The small molecule below binds the protein below.
Small molecule (SMILES): O=C(O)Cc1c[nH]c2ccccc12

Binding-site contacts:
Ligand atom C17 contacts residue ARG422 of chain 1.E at 3.3 Å.
Ligand atom C1 contacts residue PEG1 of chain 1.LA at 4.1 Å.
Ligand atom C18 contacts residue ARG422 of chain 1.E at 2.8 Å.
Ligand atom C5 contacts residue GLY119 of chain 1.C at 2.9 Å.
Ligand atom O3 contacts residue GLU122 of chain 1.D at 2.6 Å (salt-bridge).
Ligand atom N contacts residue CYS120 of chain 1.D at 3.7 Å.
Ligand atom O3 contacts residue ARG422 of chain 1.E at 3.0 Å (salt-bridge).
Ligand atom N contacts residue PRO121 of chain 1.D at 3.5 Å (h-bond).
Ligand atom C18 contacts residue PEG1 of chain 1.LA at 3.2 Å.
Ligand atom O2 contacts residue PEG1 of chain 1.LA at 2.9 Å (h-bond).
Ligand atom C3 contacts residue ARG422 of chain 1.B at 3.7 Å.
Ligand atom O3 contacts residue CYS120 of chain 1.D at 3.7 Å.
Ligand atom C4 contacts residue THR423 of chain 1.B at 3.9 Å.
Ligand atom C3 contacts residue PEG1 of chain 1.LA at 4.1 Å.
Ligand atom C8 contacts residue GLY119 of chain 1.D at 3.7 Å.
Ligand atom C8 contacts residue PRO121 of chain 1.D at 3.8 Å (hydrophobic).
Ligand atom O2 contacts residue ARG422 of chain 1.E at 3.0 Å (salt-bridge).
Ligand atom C18 contacts residue GLU122 of chain 1.D at 3.1 Å.
Ligand atom C5 contacts residue PRO121 of chain 1.C at 3.7 Å (hydrophobic).
Ligand atom C4 contacts residue GLY119 of chain 1.C at 3.3 Å.
Ligand atom C7 contacts residue PEG1 of chain 1.LA at 4.0 Å.
Ligand atom C1 contacts residue PRO121 of chain 1.D at 3.8 Å (hydrophobic).
Ligand atom O2 contacts residue GLU122 of chain 1.D at 2.9 Å (salt-bridge).
Ligand atom O3 contacts residue PRO121 of chain 1.D at 3.8 Å.
Ligand atom C2 contacts residue PEG1 of chain 1.LA at 3.5 Å.
Ligand atom O3 contacts residue PEG1 of chain 1.LA at 4.1 Å.
Ligand atom C contacts residue PRO121 of chain 1.D at 3.6 Å (hydrophobic).
Ligand atom N contacts residue GLY119 of chain 1.D at 2.9 Å (h-bond).
Ligand atom C5 contacts residue CYS120 of chain 1.C at 3.8 Å (hydrophobic).
Ligand atom C18 contacts residue ARG427 of chain 1.E at 4.1 Å.
Ligand atom C1 contacts residue PRO121 of chain 1.C at 4.0 Å (hydrophobic).
Ligand atom C7 contacts residue PRO121 of chain 1.D at 4.1 Å (hydrophobic).
Ligand atom O2 contacts residue ARG427 of chain 1.E at 2.9 Å (salt-bridge).
Ligand atom C8 contacts residue CYS120 of chain 1.D at 3.8 Å (hydrophobic).
Ligand atom C5 contacts residue PRO121 of chain 1.D at 3.9 Å (hydrophobic).
Ligand atom C17 contacts residue PEG1 of chain 1.LA at 3.1 Å.
Ligand atom C contacts residue PRO121 of chain 1.C at 3.9 Å (hydrophobic).
Ligand atom C4 contacts residue CYS120 of chain 1.C at 3.6 Å (hydrophobic).
Ligand atom C contacts residue GLY119 of chain 1.D at 4.0 Å.
Ligand atom C4 contacts residue PRO121 of chain 1.C at 3.8 Å (hydrophobic).

Sequence of chain 1.C:
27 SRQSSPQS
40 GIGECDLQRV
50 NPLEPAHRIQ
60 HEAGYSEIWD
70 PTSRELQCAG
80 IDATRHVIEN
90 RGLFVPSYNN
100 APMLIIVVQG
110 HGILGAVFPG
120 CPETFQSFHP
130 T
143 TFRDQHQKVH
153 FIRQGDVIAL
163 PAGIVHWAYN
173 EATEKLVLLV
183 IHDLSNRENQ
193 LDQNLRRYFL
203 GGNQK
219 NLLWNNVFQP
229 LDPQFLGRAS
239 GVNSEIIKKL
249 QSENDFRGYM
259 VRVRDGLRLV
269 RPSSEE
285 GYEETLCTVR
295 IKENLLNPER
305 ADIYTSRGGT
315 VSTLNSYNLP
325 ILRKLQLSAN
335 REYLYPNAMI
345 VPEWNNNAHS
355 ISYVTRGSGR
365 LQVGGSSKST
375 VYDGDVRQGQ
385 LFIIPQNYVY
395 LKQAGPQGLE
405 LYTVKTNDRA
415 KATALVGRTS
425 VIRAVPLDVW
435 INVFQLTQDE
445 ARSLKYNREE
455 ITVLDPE

Sequence of chain 1.E:
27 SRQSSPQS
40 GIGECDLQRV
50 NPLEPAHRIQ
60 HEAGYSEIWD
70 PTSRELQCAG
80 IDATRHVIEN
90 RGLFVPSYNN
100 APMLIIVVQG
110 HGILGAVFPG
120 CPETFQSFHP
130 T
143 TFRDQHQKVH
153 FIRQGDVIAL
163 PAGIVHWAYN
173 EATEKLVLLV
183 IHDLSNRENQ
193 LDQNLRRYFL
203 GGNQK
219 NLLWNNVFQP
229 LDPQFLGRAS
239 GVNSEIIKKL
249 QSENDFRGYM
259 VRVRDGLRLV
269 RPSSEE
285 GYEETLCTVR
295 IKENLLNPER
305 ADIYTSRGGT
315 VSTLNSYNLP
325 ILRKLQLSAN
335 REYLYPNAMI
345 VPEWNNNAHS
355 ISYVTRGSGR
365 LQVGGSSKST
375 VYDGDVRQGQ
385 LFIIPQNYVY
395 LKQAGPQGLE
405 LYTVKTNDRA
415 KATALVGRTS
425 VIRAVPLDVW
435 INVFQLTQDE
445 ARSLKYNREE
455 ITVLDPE

Sequence of chain 1.B:
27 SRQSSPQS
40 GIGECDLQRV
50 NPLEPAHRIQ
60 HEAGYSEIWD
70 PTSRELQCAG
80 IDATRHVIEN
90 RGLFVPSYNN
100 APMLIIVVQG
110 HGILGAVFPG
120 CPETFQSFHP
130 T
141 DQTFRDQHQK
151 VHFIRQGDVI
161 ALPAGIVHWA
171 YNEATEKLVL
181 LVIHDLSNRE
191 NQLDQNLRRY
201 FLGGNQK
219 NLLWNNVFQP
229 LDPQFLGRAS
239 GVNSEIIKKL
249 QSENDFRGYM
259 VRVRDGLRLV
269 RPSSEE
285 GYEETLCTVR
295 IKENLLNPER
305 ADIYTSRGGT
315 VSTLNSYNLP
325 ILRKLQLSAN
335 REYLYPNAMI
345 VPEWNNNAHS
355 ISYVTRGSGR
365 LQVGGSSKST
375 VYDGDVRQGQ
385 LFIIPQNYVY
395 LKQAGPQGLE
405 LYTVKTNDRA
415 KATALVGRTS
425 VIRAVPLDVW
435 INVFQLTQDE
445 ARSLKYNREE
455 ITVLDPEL

Sequence of chain 1.D:
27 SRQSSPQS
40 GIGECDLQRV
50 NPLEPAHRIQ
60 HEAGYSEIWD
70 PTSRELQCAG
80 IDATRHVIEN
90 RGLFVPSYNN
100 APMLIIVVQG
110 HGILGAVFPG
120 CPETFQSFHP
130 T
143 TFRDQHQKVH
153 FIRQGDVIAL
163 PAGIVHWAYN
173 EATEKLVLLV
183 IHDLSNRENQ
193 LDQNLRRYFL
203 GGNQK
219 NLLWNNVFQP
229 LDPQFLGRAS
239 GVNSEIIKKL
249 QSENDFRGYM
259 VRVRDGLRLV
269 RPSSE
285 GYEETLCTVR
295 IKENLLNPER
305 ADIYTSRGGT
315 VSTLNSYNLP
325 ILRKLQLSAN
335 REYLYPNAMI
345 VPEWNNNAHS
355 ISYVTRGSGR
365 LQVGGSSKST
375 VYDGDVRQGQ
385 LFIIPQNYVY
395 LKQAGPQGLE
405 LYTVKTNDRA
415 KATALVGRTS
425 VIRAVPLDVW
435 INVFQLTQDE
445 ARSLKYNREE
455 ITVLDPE